A small-molecule ligand and the protein it binds are described below.
Small molecule (SMILES): Nc1ccn([C@@H]2O[C@H](CO[P](=O)(O)O[C@H]3[C@@H](O)[C@H](n4ccc(=O)[nH]c4=O)O[C@@H]3COP(=O)=O)[C@@H](O[P](=O)(O)OC[C@H]3O[C@@H](n4ccc(=O)[nH]c4=O)[C@H](O)[C@@H]3O[P](=O)(O)OC[C@H]3O[C@@H](n4ccc(N)nc4=O)[C@H](O)[C@@H]3O[P](=O)(O)OC[C@H]3O[C@@H](n4ccc(=O)[nH]c4=O)[C@H](O)[C@@H]3O[P](=O)(O)OC[C@H]3O[C@@H](n4cnc5c(N)ncnc54)[C@H](O)[C@@H]3O)[C@H]2O)c(=O)n1

Binding-site contacts:
Ligand atom C5' contacts residue GLY81 of chain 1.LA at 4.2 Å.
Ligand atom OP2 contacts residue MG1 of chain 1.FP at 3.6 Å.
Ligand atom O4' contacts residue GLY81 of chain 1.LA at 3.9 Å.
Ligand atom OP1 contacts residue MG1 of chain 1.RL at 2.3 Å.
Ligand atom C6 contacts residue GLY81 of chain 1.LA at 4.0 Å.
Ligand atom P contacts residue MG1 of chain 1.RL at 2.6 Å.
Ligand atom O5' contacts residue MG1 of chain 1.RL at 3.9 Å.
Ligand atom C5 contacts residue GLY81 of chain 1.LA at 4.2 Å.
Ligand atom N1 contacts residue GLY81 of chain 1.LA at 4.4 Å.
Ligand atom O3' contacts residue MG1 of chain 1.RL at 3.8 Å.
Ligand atom OP2 contacts residue MG1 of chain 1.RL at 2.2 Å.

Sequence of chain 1.LA:
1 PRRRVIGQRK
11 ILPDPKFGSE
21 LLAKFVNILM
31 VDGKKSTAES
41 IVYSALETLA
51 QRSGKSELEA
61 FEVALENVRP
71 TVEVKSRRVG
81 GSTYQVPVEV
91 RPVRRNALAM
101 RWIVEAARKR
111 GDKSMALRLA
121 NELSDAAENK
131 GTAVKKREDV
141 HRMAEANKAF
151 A